Sequence of chain 1.B:
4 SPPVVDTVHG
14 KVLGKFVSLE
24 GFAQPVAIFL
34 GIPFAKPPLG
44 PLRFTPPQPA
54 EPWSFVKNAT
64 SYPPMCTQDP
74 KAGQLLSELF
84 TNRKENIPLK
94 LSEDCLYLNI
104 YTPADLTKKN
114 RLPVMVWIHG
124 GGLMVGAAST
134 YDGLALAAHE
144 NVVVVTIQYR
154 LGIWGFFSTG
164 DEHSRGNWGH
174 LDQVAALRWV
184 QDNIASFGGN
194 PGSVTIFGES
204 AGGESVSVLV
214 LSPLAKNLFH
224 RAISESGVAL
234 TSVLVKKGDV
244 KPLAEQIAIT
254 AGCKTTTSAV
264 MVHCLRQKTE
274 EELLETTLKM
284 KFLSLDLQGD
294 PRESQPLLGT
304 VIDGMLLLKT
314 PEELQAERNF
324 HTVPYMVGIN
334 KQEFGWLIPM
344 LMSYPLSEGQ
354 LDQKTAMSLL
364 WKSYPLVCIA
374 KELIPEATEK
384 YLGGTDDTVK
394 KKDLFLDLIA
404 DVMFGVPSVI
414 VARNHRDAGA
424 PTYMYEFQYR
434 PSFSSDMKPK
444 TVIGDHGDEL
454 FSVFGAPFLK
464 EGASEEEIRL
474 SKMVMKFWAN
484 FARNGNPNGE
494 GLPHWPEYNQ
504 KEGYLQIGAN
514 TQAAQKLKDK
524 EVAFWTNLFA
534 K

A small-molecule ligand and the protein it binds are described below.
Small molecule (SMILES): CN1[C@@H]2CC[C@H]1CC(OC(=O)[C@H](O)c1ccccc1)C2

Binding-site contacts:
Ligand atom C13 contacts residue GLY338 of chain 1.B at 4.1 Å.
Ligand atom C5 contacts residue SER350 of chain 1.B at 3.0 Å.
Ligand atom C18 contacts residue GLY338 of chain 1.B at 4.3 Å.
Ligand atom C17 contacts residue GLY338 of chain 1.B at 3.3 Å.
Ligand atom N8 contacts residue GLY352 of chain 1.B at 4.0 Å.
Ligand atom C14 contacts residue LEU399 of chain 1.B at 4.3 Å (hydrophobic).
Ligand atom C5 contacts residue LEU349 of chain 1.B at 3.4 Å (hydrophobic).
Ligand atom C17 contacts residue PRO442 of chain 1.B at 3.6 Å (hydrophobic).
Ligand atom C16 contacts residue LEU349 of chain 1.B at 4.3 Å (hydrophobic).
Ligand atom C16 contacts residue LYS395 of chain 1.B at 4.0 Å.
Ligand atom C9 contacts residue SER350 of chain 1.B at 3.7 Å.
Ligand atom C18 contacts residue LYS395 of chain 1.B at 3.0 Å.
Ligand atom C16 contacts residue GLY338 of chain 1.B at 4.1 Å.
Ligand atom C5 contacts residue GLY352 of chain 1.B at 4.1 Å.
Ligand atom N8 contacts residue LEU349 of chain 1.B at 4.4 Å.
Ligand atom C18 contacts residue LEU399 of chain 1.B at 3.5 Å (hydrophobic).
Ligand atom C15 contacts residue VAL445 of chain 1.B at 4.2 Å (hydrophobic).
Ligand atom C19 contacts residue LEU399 of chain 1.B at 4.0 Å (hydrophobic).
Ligand atom C6 contacts residue SER350 of chain 1.B at 3.3 Å.
Ligand atom C9 contacts residue GLY352 of chain 1.B at 3.9 Å.
Ligand atom C19 contacts residue GLY338 of chain 1.B at 3.9 Å.
Ligand atom O20 contacts residue PRO342 of chain 1.B at 3.7 Å.
Ligand atom C14 contacts residue GLY338 of chain 1.B at 3.5 Å.
Ligand atom C11 contacts residue TRP339 of chain 1.B at 4.0 Å (hydrophobic).
Ligand atom C15 contacts residue PRO442 of chain 1.B at 3.9 Å (hydrophobic).
Ligand atom N8 contacts residue SER350 of chain 1.B at 3.9 Å.
Ligand atom C9 contacts residue GLU351 of chain 1.B at 4.2 Å.
Ligand atom C19 contacts residue ASP396 of chain 1.B at 3.8 Å.
Ligand atom O20 contacts residue LEU349 of chain 1.B at 3.6 Å.
Ligand atom C4 contacts residue SER350 of chain 1.B at 4.0 Å.
Ligand atom C15 contacts residue GLY338 of chain 1.B at 3.0 Å.
Ligand atom C17 contacts residue VAL445 of chain 1.B at 3.5 Å (hydrophobic).
Ligand atom O12 contacts residue TRP339 of chain 1.B at 4.0 Å.
Ligand atom C18 contacts residue ASP396 of chain 1.B at 3.9 Å.
Ligand atom C19 contacts residue LYS395 of chain 1.B at 3.5 Å.
Ligand atom C16 contacts residue LEU399 of chain 1.B at 3.7 Å (hydrophobic).
Ligand atom C15 contacts residue TRP339 of chain 1.B at 3.8 Å (hydrophobic).
Ligand atom C13 contacts residue PRO342 of chain 1.B at 4.3 Å (hydrophobic).
Ligand atom C4 contacts residue LEU349 of chain 1.B at 3.0 Å (hydrophobic).
Ligand atom C13 contacts residue TRP339 of chain 1.B at 4.0 Å (hydrophobic).